Sequence of chain 56.A:
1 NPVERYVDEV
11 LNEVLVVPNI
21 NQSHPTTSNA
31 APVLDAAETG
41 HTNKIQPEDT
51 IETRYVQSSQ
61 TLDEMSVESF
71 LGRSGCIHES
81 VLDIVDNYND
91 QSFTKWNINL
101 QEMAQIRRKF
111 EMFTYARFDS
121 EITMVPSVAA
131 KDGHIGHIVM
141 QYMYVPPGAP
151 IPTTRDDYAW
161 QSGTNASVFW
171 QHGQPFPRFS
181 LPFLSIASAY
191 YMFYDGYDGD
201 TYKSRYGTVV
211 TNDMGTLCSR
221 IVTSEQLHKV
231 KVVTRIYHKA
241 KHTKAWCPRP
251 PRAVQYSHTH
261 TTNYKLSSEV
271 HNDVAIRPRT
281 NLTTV

Sequence of chain 56.C:
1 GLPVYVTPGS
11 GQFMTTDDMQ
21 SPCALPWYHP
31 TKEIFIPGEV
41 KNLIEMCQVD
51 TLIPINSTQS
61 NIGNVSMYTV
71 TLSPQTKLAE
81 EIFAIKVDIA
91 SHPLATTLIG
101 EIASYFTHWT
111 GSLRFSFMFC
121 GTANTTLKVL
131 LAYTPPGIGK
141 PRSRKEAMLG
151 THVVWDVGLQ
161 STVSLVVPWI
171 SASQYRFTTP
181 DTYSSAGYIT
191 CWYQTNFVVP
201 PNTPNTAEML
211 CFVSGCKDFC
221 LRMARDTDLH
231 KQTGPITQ

This protein binds this small molecule.
Small molecule (SMILES): Cc1cc(CCCOc2c(C)cc(-c3noc(C(F)(F)F)n3)cc2C)on1

Binding-site contacts:
Ligand atom C3A contacts residue TYR144 of chain 56.A at 3.7 Å (hydrophobic).
Ligand atom C4B contacts residue LEU181 of chain 56.A at 3.8 Å (hydrophobic).
Ligand atom F2 contacts residue VAL168 of chain 56.A at 2.9 Å.
Ligand atom N3A contacts residue PHE179 of chain 56.A at 3.2 Å.
Ligand atom F1 contacts residue TYR142 of chain 56.A at 3.3 Å.
Ligand atom F3 contacts residue TYR144 of chain 56.A at 3.1 Å.
Ligand atom C5B contacts residue LEU181 of chain 56.A at 3.5 Å (hydrophobic).
Ligand atom F3 contacts residue MET143 of chain 56.A at 3.3 Å.
Ligand atom C1B contacts residue ILE98 of chain 56.A at 3.7 Å (hydrophobic).
Ligand atom C6B contacts residue LEU181 of chain 56.A at 3.5 Å (hydrophobic).
Ligand atom N1A contacts residue TYR144 of chain 56.A at 3.3 Å.
Ligand atom O1 contacts residue LEU100 of chain 56.A at 3.7 Å.
Ligand atom O1A contacts residue TYR144 of chain 56.A at 3.3 Å.
Ligand atom N2 contacts residue LEU100 of chain 56.A at 3.8 Å.
Ligand atom CM3 contacts residue ASN212 of chain 56.A at 3.6 Å.
Ligand atom CM6 contacts residue MET214 of chain 56.A at 3.4 Å (hydrophobic).
Ligand atom C5B contacts residue TYR144 of chain 56.A at 3.7 Å (hydrophobic).
Ligand atom F1 contacts residue MET124 of chain 56.A at 3.5 Å.
Ligand atom F2 contacts residue TYR142 of chain 56.A at 3.6 Å.
Ligand atom F2 contacts residue PHE179 of chain 56.A at 3.6 Å.
Ligand atom C3A contacts residue PHE179 of chain 56.A at 3.4 Å (hydrophobic).
Ligand atom CM2 contacts residue ILE122 of chain 56.A at 3.5 Å (hydrophobic).
Ligand atom C1B contacts residue LEU181 of chain 56.A at 3.8 Å (hydrophobic).
Ligand atom CM3 contacts residue TYR190 of chain 56.A at 3.7 Å (hydrophobic).
Ligand atom C1C contacts residue MET214 of chain 56.A at 3.5 Å (hydrophobic).
Ligand atom O1B contacts residue ILE98 of chain 56.A at 3.1 Å.
Ligand atom F3 contacts residue TYR142 of chain 56.A at 2.6 Å.
Ligand atom C3 contacts residue LEU100 of chain 56.A at 3.6 Å (hydrophobic).
Ligand atom F3 contacts residue ALA166 of chain 56.A at 3.2 Å.
Ligand atom C2A contacts residue PHE179 of chain 56.A at 3.5 Å (hydrophobic).
Ligand atom N1A contacts residue PHE179 of chain 56.A at 3.6 Å.
Ligand atom CM4 contacts residue TYR142 of chain 56.A at 3.5 Å (hydrophobic).
Ligand atom F1 contacts residue LEU217 of chain 56.A at 3.3 Å.
Ligand atom C4 contacts residue TYR190 of chain 56.A at 3.6 Å (hydrophobic).
Ligand atom CM6 contacts residue TYR144 of chain 56.A at 3.6 Å (hydrophobic).
Ligand atom C2A contacts residue TYR144 of chain 56.A at 3.6 Å (hydrophobic).
Ligand atom C4 contacts residue LEU100 of chain 56.A at 3.7 Å (hydrophobic).
Ligand atom CM6 contacts residue LEU184 of chain 56.A at 3.4 Å (hydrophobic).
Ligand atom O1 contacts residue MET214 of chain 56.A at 3.3 Å.
Ligand atom N3A contacts residue LEU217 of chain 56.A at 3.6 Å.